Sequence of chain 1.A:
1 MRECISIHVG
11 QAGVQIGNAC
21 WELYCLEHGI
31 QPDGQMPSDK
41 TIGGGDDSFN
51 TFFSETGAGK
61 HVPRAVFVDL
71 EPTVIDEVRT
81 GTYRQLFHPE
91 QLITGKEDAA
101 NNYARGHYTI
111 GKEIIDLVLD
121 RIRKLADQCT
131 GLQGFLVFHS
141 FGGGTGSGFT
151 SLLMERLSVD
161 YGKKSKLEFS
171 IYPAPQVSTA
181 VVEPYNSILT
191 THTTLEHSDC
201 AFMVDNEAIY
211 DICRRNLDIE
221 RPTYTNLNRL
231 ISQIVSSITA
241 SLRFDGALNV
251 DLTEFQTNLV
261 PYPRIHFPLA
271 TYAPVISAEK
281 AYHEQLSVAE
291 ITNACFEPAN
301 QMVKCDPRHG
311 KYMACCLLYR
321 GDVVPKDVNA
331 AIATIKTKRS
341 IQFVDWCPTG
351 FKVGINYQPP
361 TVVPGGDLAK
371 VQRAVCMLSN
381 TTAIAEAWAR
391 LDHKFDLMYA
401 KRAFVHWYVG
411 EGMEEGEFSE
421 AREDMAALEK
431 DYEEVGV

Sequence of chain 1.B:
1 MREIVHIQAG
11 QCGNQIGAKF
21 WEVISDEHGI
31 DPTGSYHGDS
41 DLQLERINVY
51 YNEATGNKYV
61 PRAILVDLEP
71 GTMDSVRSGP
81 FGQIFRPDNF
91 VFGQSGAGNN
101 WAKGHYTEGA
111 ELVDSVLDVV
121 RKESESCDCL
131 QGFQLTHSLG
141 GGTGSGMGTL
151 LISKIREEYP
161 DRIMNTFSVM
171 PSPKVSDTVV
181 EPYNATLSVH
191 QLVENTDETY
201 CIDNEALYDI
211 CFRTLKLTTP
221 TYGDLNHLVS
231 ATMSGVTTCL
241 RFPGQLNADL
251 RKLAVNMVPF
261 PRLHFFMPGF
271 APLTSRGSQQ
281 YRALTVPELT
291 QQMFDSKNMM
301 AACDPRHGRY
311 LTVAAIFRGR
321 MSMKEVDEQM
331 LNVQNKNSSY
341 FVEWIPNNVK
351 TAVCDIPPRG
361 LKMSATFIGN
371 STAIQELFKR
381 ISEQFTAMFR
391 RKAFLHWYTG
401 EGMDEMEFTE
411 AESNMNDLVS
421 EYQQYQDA

Binding-site contacts:
Ligand atom C18 contacts residue LEU246 of chain 1.B at 3.8 Å (hydrophobic).
Ligand atom C08 contacts residue ASN256 of chain 1.B at 3.8 Å.
Ligand atom C21 contacts residue THR179 of chain 1.A at 3.9 Å.
Ligand atom C11 contacts residue LEU253 of chain 1.B at 3.8 Å (hydrophobic).
Ligand atom O22 contacts residue THR179 of chain 1.A at 3.5 Å (h-bond).
Ligand atom C04 contacts residue MET257 of chain 1.B at 3.6 Å (hydrophobic).
Ligand atom O02 contacts residue LYS350 of chain 1.B at 3.6 Å.
Ligand atom C08 contacts residue LYS252 of chain 1.B at 3.8 Å.
Ligand atom C18 contacts residue LYS350 of chain 1.B at 3.8 Å.
Ligand atom O22 contacts residue ALA180 of chain 1.A at 3.3 Å.
Ligand atom O22 contacts residue LYS350 of chain 1.B at 3.4 Å.
Ligand atom O12 contacts residue ALA248 of chain 1.B at 3.3 Å.
Ligand atom C16 contacts residue ALA352 of chain 1.B at 3.7 Å (hydrophobic).
Ligand atom C03 contacts residue ASN256 of chain 1.B at 3.6 Å.
Ligand atom C21 contacts residue LYS350 of chain 1.B at 3.6 Å.
Ligand atom C21 contacts residue ASN256 of chain 1.B at 3.6 Å.
Ligand atom C06 contacts residue ASN256 of chain 1.B at 3.7 Å.
Ligand atom C11 contacts residue ALA248 of chain 1.B at 3.4 Å (hydrophobic).
Ligand atom C15 contacts residue ALA314 of chain 1.B at 3.8 Å (hydrophobic).
Ligand atom O12 contacts residue LEU253 of chain 1.B at 3.9 Å.
Ligand atom C01 contacts residue ASN348 of chain 1.B at 3.3 Å.
Ligand atom C05 contacts residue ASN256 of chain 1.B at 3.7 Å.
Ligand atom C17 contacts residue ALA314 of chain 1.B at 3.7 Å (hydrophobic).
Ligand atom C15 contacts residue ILE316 of chain 1.B at 3.7 Å (hydrophobic).
Ligand atom O02 contacts residue VAL181 of chain 1.A at 3.8 Å.
Ligand atom C17 contacts residue LYS350 of chain 1.B at 3.5 Å.
Ligand atom C18 contacts residue ALA314 of chain 1.B at 3.9 Å (hydrophobic).
Ligand atom C03 contacts residue LYS350 of chain 1.B at 3.5 Å.
Ligand atom O13 contacts residue CYS239 of chain 1.B at 3.8 Å.
Ligand atom O12 contacts residue LEU240 of chain 1.B at 3.8 Å.
Ligand atom C15 contacts residue CYS239 of chain 1.B at 3.7 Å (hydrophobic).
Ligand atom C20 contacts residue ASN256 of chain 1.B at 3.7 Å.
Ligand atom C16 contacts residue ALA314 of chain 1.B at 3.7 Å (hydrophobic).
Ligand atom O22 contacts residue VAL181 of chain 1.A at 3.3 Å (h-bond).
Ligand atom C20 contacts residue THR179 of chain 1.A at 3.4 Å.
Ligand atom C01 contacts residue ASN256 of chain 1.B at 3.6 Å.
Ligand atom C20 contacts residue LYS350 of chain 1.B at 3.8 Å.
Ligand atom C04 contacts residue ASN256 of chain 1.B at 3.7 Å.
Ligand atom C10 contacts residue ALA248 of chain 1.B at 3.3 Å (hydrophobic).
Ligand atom C16 contacts residue ALA315 of chain 1.B at 3.3 Å (hydrophobic).

This protein binds this small molecule.
Small molecule (SMILES): COc1ccc(N(C)c2cc(=O)oc3ccccc23)cc1O